Binding-site contacts:
Ligand atom C13 contacts residue THR11 of chain 1.C at 4.1 Å.
Ligand atom C16 contacts residue SER9 of chain 1.C at 3.5 Å.
Ligand atom C8 contacts residue TYR65 of chain 1.C at 4.2 Å (hydrophobic).
Ligand atom C1 contacts residue PHE90 of chain 1.C at 3.8 Å (hydrophobic).
Ligand atom C4 contacts residue THR31 of chain 1.C at 4.1 Å.
Ligand atom O1 contacts residue TRP35 of chain 1.C at 3.9 Å.
Ligand atom C12 contacts residue THR11 of chain 1.C at 3.9 Å.
Ligand atom C13 contacts residue TYR65 of chain 1.C at 3.7 Å (hydrophobic).
Ligand atom C12 contacts residue TYR65 of chain 1.C at 3.9 Å (hydrophobic).
Ligand atom O2 contacts residue PHE73 of chain 1.C at 3.9 Å.
Ligand atom C5 contacts residue THR31 of chain 1.C at 3.6 Å.
Ligand atom C3 contacts residue PHE84 of chain 1.C at 3.6 Å (hydrophobic).
Ligand atom C15 contacts residue ILE77 of chain 1.C at 3.6 Å (hydrophobic).
Ligand atom C11 contacts residue TYR65 of chain 1.C at 4.2 Å (hydrophobic).
Ligand atom C15 contacts residue TYR67 of chain 1.C at 3.9 Å (hydrophobic).
Ligand atom O3 contacts residue THR101 of chain 1.C at 3.5 Å.
Ligand atom C1 contacts residue ASN87 of chain 1.C at 3.9 Å.
Ligand atom C14 contacts residue TYR65 of chain 1.C at 4.2 Å (hydrophobic).
Ligand atom C16 contacts residue ARG103 of chain 1.C at 3.9 Å.
Ligand atom C3 contacts residue PHE90 of chain 1.C at 4.2 Å (hydrophobic).
Ligand atom O2 contacts residue TYR67 of chain 1.C at 2.8 Å (h-bond).
Ligand atom C5 contacts residue VAL28 of chain 1.C at 4.0 Å (hydrophobic).
Ligand atom C10 contacts residue MSE63 of chain 1.C at 4.2 Å.
Ligand atom C3 contacts residue THR31 of chain 1.C at 4.1 Å.
Ligand atom O2 contacts residue SER9 of chain 1.C at 2.8 Å (h-bond).
Ligand atom C15 contacts residue TYR65 of chain 1.C at 4.1 Å (hydrophobic).
Ligand atom O3 contacts residue SER9 of chain 1.C at 3.5 Å (h-bond).
Ligand atom O3 contacts residue ILE77 of chain 1.C at 3.8 Å.
Ligand atom C1 contacts residue VAL89 of chain 1.C at 3.9 Å (hydrophobic).
Ligand atom C6 contacts residue PHE84 of chain 1.C at 3.7 Å (hydrophobic).
Ligand atom O3 contacts residue PHE73 of chain 1.C at 4.2 Å.
Ligand atom C16 contacts residue ILE77 of chain 1.C at 3.4 Å (hydrophobic).
Ligand atom C13 contacts residue LEU80 of chain 1.C at 4.0 Å (hydrophobic).
Ligand atom C16 contacts residue TYR67 of chain 1.C at 3.7 Å (hydrophobic).
Ligand atom O3 contacts residue ARG103 of chain 1.C at 2.8 Å (salt-bridge).
Ligand atom C9 contacts residue TYR65 of chain 1.C at 3.6 Å (hydrophobic).
Ligand atom C4 contacts residue PHE90 of chain 1.C at 4.0 Å (hydrophobic).
Ligand atom C14 contacts residue THR11 of chain 1.C at 3.6 Å.
Ligand atom C10 contacts residue TYR65 of chain 1.C at 3.7 Å (hydrophobic).
Ligand atom O2 contacts residue ILE77 of chain 1.C at 3.5 Å.

The small molecule below binds the protein below.
Small molecule (SMILES): CCCCCCC(=O)CCCCCCCCC(=O)O

Sequence of chain 1.C:
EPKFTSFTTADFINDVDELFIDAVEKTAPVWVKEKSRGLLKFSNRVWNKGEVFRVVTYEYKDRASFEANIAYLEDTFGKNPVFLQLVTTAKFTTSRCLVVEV